A protein and the small-molecule ligand that binds it are described below.
Small molecule (SMILES): CC(=O)N[C@H]1[C@H](O[C@H]2[C@H](O)[C@@H](NC(C)=O)CO[C@@H]2CO)O[C@H](CO)[C@@H](O)[C@@H]1O

Binding-site contacts:
Ligand atom O5 contacts residue TYR208 of chain 1.D at 3.9 Å.
Ligand atom C8 contacts residue ASN143 of chain 1.D at 4.4 Å.
Ligand atom O7 contacts residue ASN143 of chain 1.D at 3.2 Å (h-bond).
Ligand atom O5 contacts residue ASN143 of chain 1.D at 2.4 Å (h-bond).
Ligand atom C8 contacts residue ILE210 of chain 1.D at 4.1 Å (hydrophobic).
Ligand atom C2 contacts residue ASN143 of chain 1.D at 2.5 Å.
Ligand atom C7 contacts residue GLN190 of chain 1.D at 4.4 Å.
Ligand atom C6 contacts residue TYR208 of chain 1.D at 3.7 Å (hydrophobic).
Ligand atom C1 contacts residue TYR208 of chain 1.D at 3.9 Å (hydrophobic).
Ligand atom C8 contacts residue PHE188 of chain 1.D at 3.7 Å (hydrophobic).
Ligand atom O6 contacts residue TYR208 of chain 1.D at 2.7 Å (h-bond).
Ligand atom C5 contacts residue ASN143 of chain 1.D at 3.7 Å.
Ligand atom C3 contacts residue ASN143 of chain 1.D at 3.8 Å.
Ligand atom O6 contacts residue LYS192 of chain 1.D at 3.5 Å (salt-bridge).
Ligand atom C7 contacts residue PHE188 of chain 1.D at 4.5 Å (hydrophobic).
Ligand atom C4 contacts residue ASN143 of chain 1.D at 4.2 Å.
Ligand atom C1 contacts residue ASN143 of chain 1.D at 1.4 Å.
Ligand atom C5 contacts residue TYR208 of chain 1.D at 3.7 Å (hydrophobic).
Ligand atom N2 contacts residue ASN143 of chain 1.D at 2.9 Å (h-bond).
Ligand atom C8 contacts residue GLN190 of chain 1.D at 3.7 Å.
Ligand atom C7 contacts residue ASN143 of chain 1.D at 3.3 Å.

Sequence of chain 1.D:
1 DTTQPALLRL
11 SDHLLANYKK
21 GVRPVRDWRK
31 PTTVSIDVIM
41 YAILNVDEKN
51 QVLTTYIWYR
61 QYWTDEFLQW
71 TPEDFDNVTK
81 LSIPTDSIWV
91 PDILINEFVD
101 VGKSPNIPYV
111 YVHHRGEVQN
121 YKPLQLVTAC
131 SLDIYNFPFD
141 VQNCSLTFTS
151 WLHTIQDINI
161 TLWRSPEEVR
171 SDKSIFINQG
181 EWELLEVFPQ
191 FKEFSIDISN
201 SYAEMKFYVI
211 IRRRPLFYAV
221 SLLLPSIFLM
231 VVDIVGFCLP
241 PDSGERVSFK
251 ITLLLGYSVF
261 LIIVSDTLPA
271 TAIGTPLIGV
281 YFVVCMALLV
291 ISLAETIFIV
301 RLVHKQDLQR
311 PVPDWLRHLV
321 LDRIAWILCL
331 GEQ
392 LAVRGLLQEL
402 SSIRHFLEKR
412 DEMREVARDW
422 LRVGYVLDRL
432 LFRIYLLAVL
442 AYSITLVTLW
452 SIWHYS